Sequence of chain 1.E:
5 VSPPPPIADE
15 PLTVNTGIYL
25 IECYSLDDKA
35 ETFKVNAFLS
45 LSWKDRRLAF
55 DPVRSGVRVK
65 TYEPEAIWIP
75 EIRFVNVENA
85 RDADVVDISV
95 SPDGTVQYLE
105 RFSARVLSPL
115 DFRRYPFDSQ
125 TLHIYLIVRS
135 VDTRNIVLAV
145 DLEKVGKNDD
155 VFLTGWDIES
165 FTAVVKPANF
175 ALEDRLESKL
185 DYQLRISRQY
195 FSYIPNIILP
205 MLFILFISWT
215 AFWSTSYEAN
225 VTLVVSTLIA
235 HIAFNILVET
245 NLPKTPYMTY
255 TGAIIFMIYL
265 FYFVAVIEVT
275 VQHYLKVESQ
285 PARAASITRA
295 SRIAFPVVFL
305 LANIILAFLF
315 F

A small-molecule ligand and the protein it binds are described below.
Small molecule (SMILES): CC(C)c1cccc(C(C)C)c1O

Binding-site contacts:
Ligand atom C6 contacts residue ILE258 of chain 1.E at 3.8 Å (hydrophobic).
Ligand atom C10 contacts residue THR255 of chain 1.E at 4.0 Å.
Ligand atom C5 contacts residue ILE258 of chain 1.E at 3.7 Å (hydrophobic).
Ligand atom C4 contacts residue ILE202 of chain 1.E at 3.5 Å (hydrophobic).
Ligand atom C4 contacts residue ILE258 of chain 1.E at 4.0 Å (hydrophobic).
Ligand atom C7 contacts residue ASN307 of chain 1.E at 3.8 Å.
Ligand atom C1 contacts residue TYR254 of chain 1.E at 4.2 Å (hydrophobic).
Ligand atom C3 contacts residue LEU206 of chain 1.E at 3.7 Å (hydrophobic).
Ligand atom C2 contacts residue ILE202 of chain 1.E at 4.0 Å (hydrophobic).
Ligand atom O1 contacts residue PHE121 of chain 1.E at 4.2 Å.
Ligand atom C11 contacts residue THR255 of chain 1.E at 3.8 Å.
Ligand atom C8 contacts residue PLC1 of chain 1.Y at 3.6 Å.
Ligand atom C3 contacts residue ILE258 of chain 1.E at 4.4 Å (hydrophobic).
Ligand atom C1 contacts residue ILE202 of chain 1.E at 4.3 Å (hydrophobic).
Ligand atom C6 contacts residue ILE202 of chain 1.E at 4.1 Å (hydrophobic).
Ligand atom C12 contacts residue PHE121 of chain 1.E at 4.2 Å (hydrophobic).
Ligand atom C5 contacts residue ILE202 of chain 1.E at 3.9 Å (hydrophobic).
Ligand atom C8 contacts residue TYR254 of chain 1.E at 4.2 Å (hydrophobic).
Ligand atom C12 contacts residue THR255 of chain 1.E at 3.2 Å.
Ligand atom C9 contacts residue ASN307 of chain 1.E at 3.6 Å.
Ligand atom C11 contacts residue ILE202 of chain 1.E at 3.8 Å (hydrophobic).
Ligand atom C3 contacts residue ILE202 of chain 1.E at 3.6 Å (hydrophobic).
Ligand atom C10 contacts residue ILE202 of chain 1.E at 4.3 Å (hydrophobic).
Ligand atom C12 contacts residue PRO120 of chain 1.E at 3.8 Å (hydrophobic).
Ligand atom C10 contacts residue ILE258 of chain 1.E at 4.1 Å (hydrophobic).
Ligand atom O1 contacts residue ILE258 of chain 1.E at 4.2 Å.
Ligand atom C1 contacts residue ILE258 of chain 1.E at 4.2 Å (hydrophobic).
Ligand atom C7 contacts residue TYR254 of chain 1.E at 3.9 Å (hydrophobic).
Ligand atom C2 contacts residue ASN307 of chain 1.E at 4.1 Å.
Ligand atom O1 contacts residue TYR254 of chain 1.E at 3.0 Å.
Ligand atom C12 contacts residue TYR254 of chain 1.E at 3.9 Å (hydrophobic).
Ligand atom C4 contacts residue LEU206 of chain 1.E at 3.7 Å (hydrophobic).